Sequence of chain 1.A:
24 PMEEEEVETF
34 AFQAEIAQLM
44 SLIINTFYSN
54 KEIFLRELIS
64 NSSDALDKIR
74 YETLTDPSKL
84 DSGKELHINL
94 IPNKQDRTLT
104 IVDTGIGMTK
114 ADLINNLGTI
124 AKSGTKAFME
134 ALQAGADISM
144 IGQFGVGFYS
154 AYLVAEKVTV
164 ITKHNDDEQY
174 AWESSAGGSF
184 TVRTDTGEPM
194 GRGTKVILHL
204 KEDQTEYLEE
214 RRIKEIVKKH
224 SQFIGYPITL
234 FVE

A small-molecule ligand and the protein it binds are described below.
Small molecule (SMILES): COc1cc(O)c(C(=O)N2Cc3ccccc3C2)cc1C(C)C

Binding-site contacts:
Ligand atom O22 contacts residue ASN64 of chain 1.A at 3.9 Å.
Ligand atom C10 contacts residue ILE109 of chain 1.A at 3.5 Å (hydrophobic).
Ligand atom C19 contacts residue VAL199 of chain 1.A at 3.6 Å (hydrophobic).
Ligand atom C19 contacts residue ILE104 of chain 1.A at 3.5 Å (hydrophobic).
Ligand atom C20 contacts residue ASP106 of chain 1.A at 3.4 Å.
Ligand atom C3 contacts residue VAL163 of chain 1.A at 3.9 Å (hydrophobic).
Ligand atom C11 contacts residue ILE109 of chain 1.A at 3.9 Å (hydrophobic).
Ligand atom O19 contacts residue ALA68 of chain 1.A at 3.1 Å.
Ligand atom O8 contacts residue GLY110 of chain 1.A at 3.9 Å.
Ligand atom C10 contacts residue ALA68 of chain 1.A at 3.6 Å (hydrophobic).
Ligand atom C20 contacts residue SER65 of chain 1.A at 3.7 Å.
Ligand atom C7 contacts residue ALA68 of chain 1.A at 3.7 Å (hydrophobic).
Ligand atom C4 contacts residue ASN64 of chain 1.A at 3.8 Å.
Ligand atom C15 contacts residue ASP67 of chain 1.A at 3.7 Å.
Ligand atom C7 contacts residue THR197 of chain 1.A at 3.6 Å.
Ligand atom C3 contacts residue PHE151 of chain 1.A at 3.7 Å (hydrophobic).
Ligand atom C19 contacts residue SER65 of chain 1.A at 3.5 Å.
Ligand atom C17 contacts residue ASN64 of chain 1.A at 3.7 Å.
Ligand atom O8 contacts residue MET111 of chain 1.A at 3.5 Å.
Ligand atom O19 contacts residue ASN64 of chain 1.A at 3.7 Å.
Ligand atom C11 contacts residue ALA68 of chain 1.A at 3.9 Å (hydrophobic).
Ligand atom O22 contacts residue VAL199 of chain 1.A at 3.4 Å.
Ligand atom O19 contacts residue SER65 of chain 1.A at 3.5 Å.
Ligand atom C1 contacts residue LEU120 of chain 1.A at 3.8 Å (hydrophobic).
Ligand atom C14 contacts residue ASP67 of chain 1.A at 3.8 Å.
Ligand atom O19 contacts residue ASP106 of chain 1.A at 2.5 Å (salt-bridge).
Ligand atom C18 contacts residue ASN64 of chain 1.A at 3.8 Å.
Ligand atom C18 contacts residue ASP106 of chain 1.A at 3.4 Å.
Ligand atom O19 contacts residue THR197 of chain 1.A at 3.8 Å.
Ligand atom C18 contacts residue THR197 of chain 1.A at 3.7 Å.
Ligand atom C12 contacts residue ILE109 of chain 1.A at 3.7 Å (hydrophobic).
Ligand atom C2 contacts residue PHE151 of chain 1.A at 3.9 Å (hydrophobic).
Ligand atom C6 contacts residue THR197 of chain 1.A at 3.8 Å.
Ligand atom C10 contacts residue GLY110 of chain 1.A at 3.9 Å.
Ligand atom C13 contacts residue LYS71 of chain 1.A at 3.8 Å.
Ligand atom C21 contacts residue ASN64 of chain 1.A at 3.6 Å.
Ligand atom C19 contacts residue LEU61 of chain 1.A at 3.2 Å (hydrophobic).
Ligand atom O8 contacts residue THR197 of chain 1.A at 2.6 Å (h-bond).
Ligand atom C20 contacts residue ASN64 of chain 1.A at 3.9 Å.
Ligand atom N9 contacts residue ALA68 of chain 1.A at 3.5 Å.